Binding-site contacts:
Ligand atom C38 contacts residue ARG24 of chain 1.A at 3.2 Å.
Ligand atom O11 contacts residue TYR20 of chain 1.A at 3.4 Å (h-bond).
Ligand atom O6 contacts residue CYS215 of chain 1.A at 3.5 Å (h-bond).
Ligand atom C4 contacts residue GLN262 of chain 1.A at 3.5 Å.
Ligand atom C3 contacts residue ASP181 of chain 1.A at 3.2 Å.
Ligand atom C1 contacts residue ASP181 of chain 1.A at 3.0 Å.
Ligand atom C13 contacts residue GLN262 of chain 1.A at 3.4 Å.
Ligand atom O11 contacts residue GLN262 of chain 1.A at 3.4 Å (h-bond).
Ligand atom O6 contacts residue ARG221 of chain 1.A at 3.2 Å (salt-bridge).
Ligand atom O1 contacts residue ARG47 of chain 1.A at 3.5 Å (salt-bridge).
Ligand atom N4 contacts residue ARG221 of chain 1.A at 3.1 Å (salt-bridge).
Ligand atom O4 contacts residue ARG24 of chain 1.A at 3.4 Å (salt-bridge).
Ligand atom C11 contacts residue PHE182 of chain 1.A at 3.5 Å (hydrophobic).
Ligand atom O11 contacts residue ARG254 of chain 1.A at 2.9 Å (salt-bridge).
Ligand atom O7 contacts residue GLY220 of chain 1.A at 2.9 Å (h-bond).
Ligand atom CL1 contacts residue TYR46 of chain 1.A at 3.4 Å.
Ligand atom N45 contacts residue ASP48 of chain 1.A at 2.6 Å (salt-bridge).
Ligand atom O7 contacts residue ILE219 of chain 1.A at 3.2 Å (h-bond).
Ligand atom O11 contacts residue ARG24 of chain 1.A at 3.2 Å (salt-bridge).
Ligand atom O9 contacts residue PHE182 of chain 1.A at 2.8 Å (h-bond).
Ligand atom O14 contacts residue ARG254 of chain 1.A at 2.9 Å (salt-bridge).
Ligand atom C2 contacts residue ASP181 of chain 1.A at 3.1 Å.
Ligand atom C12 contacts residue GLN262 of chain 1.A at 3.4 Å.
Ligand atom C38 contacts residue GLN262 of chain 1.A at 3.5 Å.
Ligand atom C3 contacts residue PHE182 of chain 1.A at 3.5 Å (hydrophobic).
Ligand atom C21 contacts residue ASP48 of chain 1.A at 3.5 Å.
Ligand atom N4 contacts residue ASP181 of chain 1.A at 3.5 Å (salt-bridge).
Ligand atom C7 contacts residue ASP48 of chain 1.A at 3.5 Å.
Ligand atom O5 contacts residue GLN262 of chain 1.A at 3.2 Å (h-bond).
Ligand atom C4 contacts residue ASP48 of chain 1.A at 3.5 Å.
Ligand atom C21 contacts residue VAL49 of chain 1.A at 3.5 Å (hydrophobic).
Ligand atom N11 contacts residue ASP48 of chain 1.A at 2.9 Å (salt-bridge).
Ligand atom O6 contacts residue SER216 of chain 1.A at 2.8 Å (h-bond).
Ligand atom O9 contacts residue GLN266 of chain 1.A at 2.9 Å (h-bond).
Ligand atom N4 contacts residue GLY220 of chain 1.A at 3.4 Å.
Ligand atom C15 contacts residue TYR46 of chain 1.A at 3.5 Å (hydrophobic).
Ligand atom O7 contacts residue ALA217 of chain 1.A at 3.0 Å.
Ligand atom O6 contacts residue ALA217 of chain 1.A at 2.9 Å (h-bond).
Ligand atom O14 contacts residue ARG24 of chain 1.A at 2.9 Å (salt-bridge).
Ligand atom CL1 contacts residue ASP181 of chain 1.A at 3.3 Å.

Sequence of chain 1.A:
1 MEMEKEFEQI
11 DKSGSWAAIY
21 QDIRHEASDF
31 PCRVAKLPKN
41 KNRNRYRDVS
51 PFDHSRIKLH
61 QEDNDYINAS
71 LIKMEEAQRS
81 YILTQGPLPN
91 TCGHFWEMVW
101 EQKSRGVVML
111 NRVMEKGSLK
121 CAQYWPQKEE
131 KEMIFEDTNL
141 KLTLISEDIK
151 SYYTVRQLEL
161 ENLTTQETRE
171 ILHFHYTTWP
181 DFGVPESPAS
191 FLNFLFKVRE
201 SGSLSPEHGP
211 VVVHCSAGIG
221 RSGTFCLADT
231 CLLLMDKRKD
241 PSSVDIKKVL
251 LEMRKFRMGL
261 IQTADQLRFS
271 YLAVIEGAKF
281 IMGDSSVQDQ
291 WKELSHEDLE

The small molecule below binds the protein below.
Small molecule (SMILES): COC(=O)c1c(O)cccc1OCCCCCNC(=O)[C@H](Cc1ccc([C@@H]2CC(=O)NS2(=O)=O)c(Cl)c1)NS(=O)(=O)c1ccccc1